Binding-site contacts:
Ligand atom C4 contacts residue ASN259 of chain 19.L at 4.2 Å.
Ligand atom O6 contacts residue ASN259 of chain 19.L at 4.2 Å.
Ligand atom C2 contacts residue ASN259 of chain 19.L at 2.4 Å.
Ligand atom C5 contacts residue ASN259 of chain 19.L at 3.7 Å.
Ligand atom O7 contacts residue LYS181 of chain 19.K at 4.3 Å.
Ligand atom O7 contacts residue ASN259 of chain 19.L at 2.9 Å (h-bond).
Ligand atom C1 contacts residue ASN259 of chain 19.L at 1.4 Å.
Ligand atom C7 contacts residue ASN259 of chain 19.L at 3.1 Å.
Ligand atom C3 contacts residue ASN259 of chain 19.L at 3.8 Å.
Ligand atom O7 contacts residue THR116 of chain 19.K at 3.9 Å.
Ligand atom N2 contacts residue ASN259 of chain 19.L at 2.9 Å (h-bond).
Ligand atom C8 contacts residue ASN259 of chain 19.L at 4.4 Å.
Ligand atom C8 contacts residue LYS181 of chain 19.K at 4.3 Å.
Ligand atom O5 contacts residue ASN259 of chain 19.L at 2.3 Å (h-bond).

The small molecule below binds the protein below.
Small molecule (SMILES): CC(=O)N[C@@H]1[C@@H](O)[C@H](O)[C@@H](CO)O[C@H]1O

Sequence of chain 19.K:
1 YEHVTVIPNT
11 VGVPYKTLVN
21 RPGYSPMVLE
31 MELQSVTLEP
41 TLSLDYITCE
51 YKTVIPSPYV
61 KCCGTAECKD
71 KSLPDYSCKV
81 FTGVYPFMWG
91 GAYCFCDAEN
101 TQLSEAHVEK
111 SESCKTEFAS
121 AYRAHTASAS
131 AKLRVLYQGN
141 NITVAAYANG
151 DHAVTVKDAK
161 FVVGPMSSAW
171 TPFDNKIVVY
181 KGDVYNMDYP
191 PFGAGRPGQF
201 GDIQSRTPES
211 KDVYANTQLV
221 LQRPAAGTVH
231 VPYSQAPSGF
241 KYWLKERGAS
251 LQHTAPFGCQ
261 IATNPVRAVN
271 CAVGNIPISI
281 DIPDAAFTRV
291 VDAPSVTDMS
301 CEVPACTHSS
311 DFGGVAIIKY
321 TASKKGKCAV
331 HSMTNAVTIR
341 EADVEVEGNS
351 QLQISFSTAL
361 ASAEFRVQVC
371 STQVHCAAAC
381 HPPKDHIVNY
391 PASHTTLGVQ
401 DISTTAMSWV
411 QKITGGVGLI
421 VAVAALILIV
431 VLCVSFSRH

Sequence of chain 19.L:
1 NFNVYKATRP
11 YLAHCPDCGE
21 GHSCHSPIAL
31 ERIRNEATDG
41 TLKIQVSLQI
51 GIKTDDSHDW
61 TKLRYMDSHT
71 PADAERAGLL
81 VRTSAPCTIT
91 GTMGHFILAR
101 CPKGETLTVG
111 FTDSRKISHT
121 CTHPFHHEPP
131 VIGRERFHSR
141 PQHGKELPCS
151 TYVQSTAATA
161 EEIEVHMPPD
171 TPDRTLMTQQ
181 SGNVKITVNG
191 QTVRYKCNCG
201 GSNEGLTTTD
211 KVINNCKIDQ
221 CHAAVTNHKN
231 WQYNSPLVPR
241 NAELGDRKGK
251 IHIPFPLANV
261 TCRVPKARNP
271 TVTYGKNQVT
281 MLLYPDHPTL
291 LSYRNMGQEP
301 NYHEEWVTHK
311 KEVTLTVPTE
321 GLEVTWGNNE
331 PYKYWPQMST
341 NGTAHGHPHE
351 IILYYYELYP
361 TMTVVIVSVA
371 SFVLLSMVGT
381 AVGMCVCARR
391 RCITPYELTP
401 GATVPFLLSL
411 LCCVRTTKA